Sequence of chain 1.A:
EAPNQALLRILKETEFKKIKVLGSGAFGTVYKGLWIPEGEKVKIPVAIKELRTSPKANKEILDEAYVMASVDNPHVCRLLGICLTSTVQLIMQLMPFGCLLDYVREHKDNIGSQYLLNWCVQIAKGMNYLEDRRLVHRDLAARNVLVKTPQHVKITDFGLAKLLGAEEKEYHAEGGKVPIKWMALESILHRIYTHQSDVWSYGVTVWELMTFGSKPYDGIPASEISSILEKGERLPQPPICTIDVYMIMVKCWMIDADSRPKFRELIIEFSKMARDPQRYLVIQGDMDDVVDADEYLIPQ

Binding-site contacts:
Ligand atom N7 contacts residue LEU155 of chain 1.A at 3.7 Å.
Ligand atom C38 contacts residue CYS108 of chain 1.A at 3.9 Å (hydrophobic).
Ligand atom C14 contacts residue PRO105 of chain 1.A at 2.9 Å (hydrophobic).
Ligand atom C40 contacts residue CYS108 of chain 1.A at 2.8 Å (hydrophobic).
Ligand atom C41 contacts residue CYS108 of chain 1.A at 1.8 Å (hydrophobic).
Ligand atom N6 contacts residue LEU155 of chain 1.A at 3.7 Å.
Ligand atom C13 contacts residue GLY107 of chain 1.A at 3.9 Å.
Ligand atom C1 contacts residue LEU155 of chain 1.A at 3.2 Å (hydrophobic).
Ligand atom O39 contacts residue ARG152 of chain 1.A at 3.9 Å.
Ligand atom C11 contacts residue GLY107 of chain 1.A at 3.8 Å.
Ligand atom C2 contacts residue LEU155 of chain 1.A at 3.4 Å (hydrophobic).
Ligand atom C21 contacts residue PRO105 of chain 1.A at 3.5 Å (hydrophobic).
Ligand atom C40 contacts residue ASP111 of chain 1.A at 3.2 Å.
Ligand atom O30 contacts residue MET104 of chain 1.A at 2.8 Å (h-bond).
Ligand atom N31 contacts residue ALA54 of chain 1.A at 3.4 Å.
Ligand atom N7 contacts residue MET104 of chain 1.A at 3.7 Å.
Ligand atom N31 contacts residue GLN102 of chain 1.A at 2.9 Å (h-bond).
Ligand atom C10 contacts residue LEU29 of chain 1.A at 3.7 Å (hydrophobic).
Ligand atom N31 contacts residue MET104 of chain 1.A at 3.7 Å.
Ligand atom C32 contacts residue LYS56 of chain 1.A at 3.9 Å.
Ligand atom C10 contacts residue MET104 of chain 1.A at 3.8 Å (hydrophobic).
Ligand atom N31 contacts residue MET101 of chain 1.A at 3.2 Å.
Ligand atom C10 contacts residue GLY107 of chain 1.A at 3.9 Å.
Ligand atom O30 contacts residue LEU155 of chain 1.A at 3.6 Å.
Ligand atom C41 contacts residue ARG152 of chain 1.A at 3.9 Å.
Ligand atom C29 contacts residue ALA54 of chain 1.A at 3.5 Å (hydrophobic).
Ligand atom C15 contacts residue GLY107 of chain 1.A at 3.9 Å.
Ligand atom C41 contacts residue ASP111 of chain 1.A at 2.9 Å.
Ligand atom N31 contacts residue LEU155 of chain 1.A at 3.9 Å.
Ligand atom O30 contacts residue LEU103 of chain 1.A at 3.7 Å.
Ligand atom C15 contacts residue MET104 of chain 1.A at 3.3 Å (hydrophobic).
Ligand atom C29 contacts residue MET104 of chain 1.A at 3.6 Å (hydrophobic).
Ligand atom C15 contacts residue PRO105 of chain 1.A at 3.3 Å (hydrophobic).
Ligand atom N31 contacts residue LEU103 of chain 1.A at 3.9 Å.
Ligand atom C12 contacts residue GLY107 of chain 1.A at 3.8 Å.
Ligand atom C32 contacts residue VAL37 of chain 1.A at 3.6 Å (hydrophobic).
Ligand atom C14 contacts residue GLY107 of chain 1.A at 3.9 Å.
Ligand atom N7 contacts residue LEU29 of chain 1.A at 3.5 Å.
Ligand atom C2 contacts residue LEU29 of chain 1.A at 3.8 Å (hydrophobic).
Ligand atom C29 contacts residue LEU155 of chain 1.A at 3.4 Å (hydrophobic).

The protein below binds the small molecule below.
Small molecule (SMILES): C=CC(=O)N1CC[C@@H](Oc2nc(Nc3ccc(N4CCC(N5CCN(C)CC5)CC4)cc3)c(C(N)=O)nc2CC)C1